This small molecule binds to this protein.
Small molecule (SMILES): O=C(O)CCCCN(CCc1ccccc1OCc1ccc(CCc2ccccc2)cc1)Cc1ccc(C(=O)O)cc1

Sequence of chain 3.A:
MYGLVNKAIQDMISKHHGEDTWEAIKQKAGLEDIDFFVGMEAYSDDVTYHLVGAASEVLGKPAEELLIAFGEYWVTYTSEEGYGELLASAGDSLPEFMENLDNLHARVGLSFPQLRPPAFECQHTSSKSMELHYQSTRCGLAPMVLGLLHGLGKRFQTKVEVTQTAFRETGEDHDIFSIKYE

Binding-site contacts:
Ligand atom CBH contacts residue LEU115 of chain 3.A at 3.6 Å (hydrophobic).
Ligand atom CBB contacts residue MET144 of chain 3.A at 3.6 Å (hydrophobic).
Ligand atom OAA contacts residue SER136 of chain 3.A at 3.4 Å (h-bond).
Ligand atom CAH contacts residue LEU101 of chain 3.A at 3.4 Å (hydrophobic).
Ligand atom CAX contacts residue PRO118 of chain 3.A at 3.5 Å (hydrophobic).
Ligand atom CAF contacts residue PHE112 of chain 3.A at 3.1 Å (hydrophobic).
Ligand atom CAV contacts residue MET144 of chain 3.A at 3.5 Å (hydrophobic).
Ligand atom CAM contacts residue PHE97 of chain 3.A at 3.6 Å (hydrophobic).
Ligand atom OAB contacts residue LEU115 of chain 3.A at 3.7 Å.
Ligand atom CAL contacts residue LEU148 of chain 3.A at 3.5 Å (hydrophobic).
Ligand atom CBM contacts residue LEU115 of chain 3.A at 3.6 Å (hydrophobic).
Ligand atom OAB contacts residue ARG138 of chain 3.A at 2.8 Å (salt-bridge).
Ligand atom CBG contacts residue TYR134 of chain 3.A at 3.5 Å (hydrophobic).
Ligand atom OAD contacts residue MET1 of chain 3.A at 3.5 Å.
Ligand atom CBI contacts residue VAL108 of chain 3.A at 3.7 Å (hydrophobic).
Ligand atom OAD contacts residue ARG138 of chain 3.A at 3.8 Å.
Ligand atom CAJ contacts residue TYR83 of chain 3.A at 3.2 Å (hydrophobic).
Ligand atom OAC contacts residue TYR134 of chain 3.A at 2.4 Å (h-bond).
Ligand atom CBG contacts residue SER136 of chain 3.A at 3.3 Å.
Ligand atom OAD contacts residue TYR2 of chain 3.A at 3.1 Å (h-bond).
Ligand atom CAW contacts residue MET144 of chain 3.A at 2.8 Å (hydrophobic).
Ligand atom OAB contacts residue ARG116 of chain 3.A at 2.7 Å (salt-bridge).
Ligand atom CAE contacts residue PHE112 of chain 3.A at 3.2 Å (hydrophobic).
Ligand atom CBH contacts residue ARG138 of chain 3.A at 3.4 Å.
Ligand atom CAP contacts residue LEU87 of chain 3.A at 3.8 Å (hydrophobic).
Ligand atom CAQ contacts residue HIS105 of chain 3.A at 3.3 Å.
Ligand atom CBA contacts residue HIS105 of chain 3.A at 3.4 Å.
Ligand atom OBF contacts residue TRP74 of chain 3.A at 3.3 Å (h-bond).
Ligand atom CAG contacts residue TYR2 of chain 3.A at 3.2 Å (hydrophobic).
Ligand atom CBE contacts residue HIS105 of chain 3.A at 3.7 Å.
Ligand atom CAK contacts residue TYR2 of chain 3.A at 3.8 Å (hydrophobic).
Ligand atom OAC contacts residue SER136 of chain 3.A at 2.5 Å (h-bond).
Ligand atom CAI contacts residue PHE97 of chain 3.A at 3.8 Å (hydrophobic).
Ligand atom CAF contacts residue TYR83 of chain 3.A at 2.8 Å (hydrophobic).
Ligand atom CAI contacts residue LEU152 of chain 3.A at 3.8 Å (hydrophobic).
Ligand atom CAY contacts residue VAL108 of chain 3.A at 3.7 Å (hydrophobic).
Ligand atom OAA contacts residue ARG138 of chain 3.A at 2.8 Å (salt-bridge).
Ligand atom CAH contacts residue LEU148 of chain 3.A at 3.7 Å (hydrophobic).
Ligand atom CAU contacts residue ARG116 of chain 3.A at 3.8 Å.
Ligand atom CAL contacts residue LEU101 of chain 3.A at 3.5 Å (hydrophobic).